The protein below binds the small molecule below.
Small molecule (SMILES): CC(=O)N[C@H]1[C@H](O[C@H]2[C@H](O)[C@@H](NC(C)=O)CO[C@@H]2CO[C@H]2O[C@@H](C)[C@@H](O)[C@@H](O)[C@@H]2O)O[C@H](CO)[C@@H](O)[C@@H]1O

Sequence of chain 5.A:
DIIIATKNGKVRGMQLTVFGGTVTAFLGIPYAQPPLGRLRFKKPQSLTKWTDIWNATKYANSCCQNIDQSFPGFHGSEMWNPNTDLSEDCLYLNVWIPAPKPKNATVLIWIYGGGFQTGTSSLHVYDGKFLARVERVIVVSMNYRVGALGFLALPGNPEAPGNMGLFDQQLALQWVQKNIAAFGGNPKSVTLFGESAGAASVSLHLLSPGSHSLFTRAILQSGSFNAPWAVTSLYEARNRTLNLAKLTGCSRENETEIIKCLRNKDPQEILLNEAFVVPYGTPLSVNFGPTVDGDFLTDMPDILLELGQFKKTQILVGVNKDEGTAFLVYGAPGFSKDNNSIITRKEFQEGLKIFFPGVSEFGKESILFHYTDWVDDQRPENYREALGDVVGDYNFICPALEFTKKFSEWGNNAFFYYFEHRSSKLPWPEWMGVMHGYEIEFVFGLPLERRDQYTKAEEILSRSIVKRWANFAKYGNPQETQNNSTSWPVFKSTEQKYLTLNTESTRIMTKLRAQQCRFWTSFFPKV

Binding-site contacts:
Ligand atom O3 contacts residue VAL280 of chain 5.A at 4.2 Å.
Ligand atom C8 contacts residue PRO281 of chain 5.A at 4.1 Å (hydrophobic).
Ligand atom C4 contacts residue PRO281 of chain 5.A at 4.4 Å (hydrophobic).
Ligand atom O4 contacts residue LEU249 of chain 5.A at 3.7 Å.
Ligand atom O5 contacts residue LYS248 of chain 5.A at 4.0 Å.
Ligand atom C7 contacts residue ASN241 of chain 5.A at 3.3 Å.
Ligand atom C6 contacts residue LEU249 of chain 5.A at 3.6 Å (hydrophobic).
Ligand atom O4 contacts residue PHE278 of chain 5.A at 4.0 Å.
Ligand atom C5 contacts residue ASN241 of chain 5.A at 3.8 Å.
Ligand atom N2 contacts residue ASN241 of chain 5.A at 2.7 Å (h-bond).
Ligand atom O6 contacts residue ASN245 of chain 5.A at 4.2 Å.
Ligand atom C5 contacts residue ASN245 of chain 5.A at 3.5 Å.
Ligand atom O5 contacts residue ASN245 of chain 5.A at 3.9 Å.
Ligand atom C8 contacts residue ASN241 of chain 5.A at 4.3 Å.
Ligand atom C1 contacts residue ASN241 of chain 5.A at 1.5 Å.
Ligand atom C6 contacts residue ASN245 of chain 5.A at 4.1 Å.
Ligand atom C1 contacts residue ASN245 of chain 5.A at 3.9 Å.
Ligand atom C4 contacts residue ASN241 of chain 5.A at 4.2 Å.
Ligand atom O2 contacts residue PRO281 of chain 5.A at 4.3 Å.
Ligand atom O7 contacts residue ASN241 of chain 5.A at 3.6 Å (h-bond).
Ligand atom O5 contacts residue ASN241 of chain 5.A at 2.5 Å (h-bond).
Ligand atom C3 contacts residue PHE278 of chain 5.A at 3.5 Å (hydrophobic).
Ligand atom O7 contacts residue GLU238 of chain 5.A at 4.3 Å.
Ligand atom N2 contacts residue TYR237 of chain 5.A at 3.1 Å (h-bond).
Ligand atom O3 contacts residue PRO281 of chain 5.A at 4.4 Å.
Ligand atom C6 contacts residue ASN245 of chain 5.A at 3.5 Å.
Ligand atom C1 contacts residue ASN245 of chain 5.A at 3.7 Å.
Ligand atom O7 contacts residue TYR237 of chain 5.A at 3.3 Å.
Ligand atom C7 contacts residue TYR237 of chain 5.A at 3.5 Å (hydrophobic).
Ligand atom O3 contacts residue PRO281 of chain 5.A at 4.0 Å.
Ligand atom O5 contacts residue ASN245 of chain 5.A at 3.1 Å (h-bond).
Ligand atom C5 contacts residue ASN245 of chain 5.A at 4.2 Å.
Ligand atom C2 contacts residue ASN241 of chain 5.A at 2.3 Å.
Ligand atom C4 contacts residue LEU249 of chain 5.A at 4.2 Å (hydrophobic).
Ligand atom C2 contacts residue TYR237 of chain 5.A at 4.3 Å (hydrophobic).
Ligand atom C3 contacts residue ASN241 of chain 5.A at 3.7 Å.
Ligand atom C4 contacts residue ASN245 of chain 5.A at 4.3 Å.
Ligand atom C4 contacts residue PHE278 of chain 5.A at 3.4 Å (hydrophobic).
Ligand atom O3 contacts residue PHE278 of chain 5.A at 3.3 Å (h-bond).
Ligand atom C6 contacts residue LYS248 of chain 5.A at 3.7 Å.